This protein binds this small molecule.
Small molecule (SMILES): C[C@]12OCC[C@H]1C(=O)N[C@]2(C=O)[C@@H](O)[C@@H]1C=CCCC1

Binding-site contacts:
Ligand atom O19 contacts residue SER46 of chain 1.N at 3.8 Å.
Ligand atom C4 contacts residue SER168 of chain 1.N at 3.1 Å.
Ligand atom C4 contacts residue THR1 of chain 1.N at 3.5 Å.
Ligand atom C20 contacts residue THR21 of chain 1.N at 3.1 Å.
Ligand atom C15 contacts residue GLY47 of chain 1.N at 4.0 Å.
Ligand atom N8 contacts residue THR1 of chain 1.N at 3.7 Å.
Ligand atom N8 contacts residue GLY47 of chain 1.N at 2.9 Å (h-bond).
Ligand atom C13 contacts residue THR20 of chain 1.N at 3.9 Å.
Ligand atom C4 contacts residue THR21 of chain 1.N at 3.4 Å.
Ligand atom C16 contacts residue THR1 of chain 1.N at 3.5 Å.
Ligand atom O17 contacts residue THR20 of chain 1.N at 3.1 Å.
Ligand atom C3 contacts residue THR1 of chain 1.N at 3.3 Å.
Ligand atom O7 contacts residue GLY47 of chain 1.N at 3.4 Å (h-bond).
Ligand atom C9 contacts residue THR1 of chain 1.N at 2.5 Å.
Ligand atom C16 contacts residue GLY47 of chain 1.N at 3.7 Å.
Ligand atom C16 contacts residue SER46 of chain 1.N at 3.7 Å.
Ligand atom C12 contacts residue THR20 of chain 1.N at 3.5 Å.
Ligand atom O2 contacts residue THR1 of chain 1.N at 3.6 Å.
Ligand atom C15 contacts residue ARG45 of chain 1.N at 3.4 Å.
Ligand atom C14 contacts residue ARG45 of chain 1.N at 3.3 Å.
Ligand atom C11 contacts residue GLY47 of chain 1.N at 3.6 Å.
Ligand atom O17 contacts residue ARG19 of chain 1.N at 3.9 Å.
Ligand atom C5 contacts residue THR21 of chain 1.N at 3.4 Å.
Ligand atom C6 contacts residue GLY47 of chain 1.N at 3.5 Å.
Ligand atom C18 contacts residue THR1 of chain 1.N at 1.4 Å.
Ligand atom C9 contacts residue GLY47 of chain 1.N at 4.0 Å.
Ligand atom O2 contacts residue SER168 of chain 1.N at 3.9 Å.
Ligand atom C12 contacts residue ALA49 of chain 1.N at 3.9 Å (hydrophobic).
Ligand atom O19 contacts residue THR1 of chain 1.N at 2.3 Å (h-bond).
Ligand atom C16 contacts residue ARG45 of chain 1.N at 3.7 Å.
Ligand atom O19 contacts residue GLY47 of chain 1.N at 3.1 Å (h-bond).
Ligand atom C4 contacts residue ARG19 of chain 1.N at 3.7 Å.
Ligand atom C1 contacts residue SER168 of chain 1.N at 3.5 Å.
Ligand atom C15 contacts residue SER46 of chain 1.N at 3.7 Å.
Ligand atom C11 contacts residue THR1 of chain 1.N at 3.8 Å.
Ligand atom C13 contacts residue ALA49 of chain 1.N at 3.8 Å (hydrophobic).
Ligand atom O17 contacts residue THR21 of chain 1.N at 3.4 Å (h-bond).
Ligand atom C10 contacts residue THR1 of chain 1.N at 3.0 Å.
Ligand atom C3 contacts residue THR21 of chain 1.N at 3.9 Å.
Ligand atom C10 contacts residue ARG19 of chain 1.N at 3.8 Å.

Sequence of chain 1.N:
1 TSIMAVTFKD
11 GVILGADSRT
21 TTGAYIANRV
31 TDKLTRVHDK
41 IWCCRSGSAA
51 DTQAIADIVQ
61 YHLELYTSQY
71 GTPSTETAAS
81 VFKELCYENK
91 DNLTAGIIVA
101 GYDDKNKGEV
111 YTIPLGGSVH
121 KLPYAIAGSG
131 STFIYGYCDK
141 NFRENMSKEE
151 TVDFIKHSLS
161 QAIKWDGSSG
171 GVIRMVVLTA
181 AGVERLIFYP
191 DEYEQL